Sequence of chain 1.B:
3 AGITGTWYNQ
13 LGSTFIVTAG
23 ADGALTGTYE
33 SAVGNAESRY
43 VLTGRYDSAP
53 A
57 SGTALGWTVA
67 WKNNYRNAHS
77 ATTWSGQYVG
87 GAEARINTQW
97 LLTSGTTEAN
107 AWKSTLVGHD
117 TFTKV

Binding-site contacts:
Ligand atom C contacts residue SER33 of chain 2.A at 3.5 Å.
Ligand atom C3' contacts residue VAL35 of chain 2.A at 3.2 Å (hydrophobic).
Ligand atom C3' contacts residue TRP67 of chain 2.A at 3.8 Å (hydrophobic).
Ligand atom C4 contacts residue TRP96 of chain 2.A at 3.4 Å (hydrophobic).
Ligand atom C2' contacts residue VAL35 of chain 2.A at 2.8 Å (hydrophobic).
Ligand atom CM3 contacts residue VAL35 of chain 2.A at 3.4 Å (hydrophobic).
Ligand atom C2' contacts residue TRP67 of chain 2.A at 3.8 Å (hydrophobic).
Ligand atom O4' contacts residue ASN37 of chain 2.A at 2.4 Å (h-bond).
Ligand atom C2' contacts residue SER33 of chain 2.A at 3.4 Å.
Ligand atom OXT contacts residue SER15 of chain 2.A at 2.5 Å (h-bond).
Ligand atom C4' contacts residue ASN37 of chain 2.A at 3.2 Å.
Ligand atom C3 contacts residue TRP80 of chain 2.A at 3.8 Å (hydrophobic).
Ligand atom N1 contacts residue TRP67 of chain 2.A at 3.3 Å.
Ligand atom O4' contacts residue ALA38 of chain 2.A at 3.2 Å (h-bond).
Ligand atom C5 contacts residue TRP96 of chain 2.A at 3.5 Å (hydrophobic).
Ligand atom C contacts residue SER15 of chain 2.A at 3.3 Å.
Ligand atom CM3 contacts residue ALA38 of chain 2.A at 2.6 Å (hydrophobic).
Ligand atom N1 contacts residue SER33 of chain 2.A at 3.8 Å.
Ligand atom O4' contacts residue ALA74 of chain 2.A at 3.4 Å.
Ligand atom C1' contacts residue TRP67 of chain 2.A at 3.8 Å (hydrophobic).
Ligand atom O contacts residue SER15 of chain 2.A at 3.4 Å (h-bond).
Ligand atom C3' contacts residue ALA38 of chain 2.A at 3.8 Å (hydrophobic).
Ligand atom C4' contacts residue ALA38 of chain 2.A at 3.9 Å (hydrophobic).
Ligand atom O contacts residue TYR31 of chain 2.A at 3.8 Å.
Ligand atom C contacts residue TYR31 of chain 2.A at 3.7 Å (hydrophobic).
Ligand atom CM3 contacts residue TRP67 of chain 2.A at 3.8 Å (hydrophobic).
Ligand atom CM3 contacts residue SER33 of chain 2.A at 3.9 Å.
Ligand atom C6 contacts residue THR78 of chain 2.A at 3.6 Å.
Ligand atom CM3 contacts residue ASN37 of chain 2.A at 3.7 Å.
Ligand atom C5' contacts residue ASN37 of chain 2.A at 3.6 Å.
Ligand atom C1 contacts residue TRP67 of chain 2.A at 3.9 Å (hydrophobic).
Ligand atom OXT contacts residue ASN11 of chain 2.A at 3.2 Å (h-bond).
Ligand atom OXT contacts residue TYR31 of chain 2.A at 2.8 Å (h-bond).
Ligand atom C4 contacts residue ASP116 of chain 2.A at 3.3 Å.
Ligand atom O contacts residue SER33 of chain 2.A at 2.3 Å (h-bond).
Ligand atom O contacts residue VAL35 of chain 2.A at 3.7 Å.
Ligand atom C1' contacts residue VAL35 of chain 2.A at 3.6 Å (hydrophobic).
Ligand atom C3' contacts residue ASN37 of chain 2.A at 3.8 Å.
Ligand atom C3 contacts residue ASP116 of chain 2.A at 3.3 Å.
Ligand atom N1' contacts residue TRP67 of chain 2.A at 3.8 Å.

The protein below binds the small molecule below.
Small molecule (SMILES): Cc1cc(/N=N/c2ccccc2C(=O)O)ccc1O

Sequence of chain 2.A:
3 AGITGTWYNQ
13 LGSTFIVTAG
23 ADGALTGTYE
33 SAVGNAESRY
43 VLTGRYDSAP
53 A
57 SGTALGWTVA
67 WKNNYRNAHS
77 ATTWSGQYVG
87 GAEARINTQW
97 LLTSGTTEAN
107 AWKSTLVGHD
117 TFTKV